Sequence of chain 1.B:
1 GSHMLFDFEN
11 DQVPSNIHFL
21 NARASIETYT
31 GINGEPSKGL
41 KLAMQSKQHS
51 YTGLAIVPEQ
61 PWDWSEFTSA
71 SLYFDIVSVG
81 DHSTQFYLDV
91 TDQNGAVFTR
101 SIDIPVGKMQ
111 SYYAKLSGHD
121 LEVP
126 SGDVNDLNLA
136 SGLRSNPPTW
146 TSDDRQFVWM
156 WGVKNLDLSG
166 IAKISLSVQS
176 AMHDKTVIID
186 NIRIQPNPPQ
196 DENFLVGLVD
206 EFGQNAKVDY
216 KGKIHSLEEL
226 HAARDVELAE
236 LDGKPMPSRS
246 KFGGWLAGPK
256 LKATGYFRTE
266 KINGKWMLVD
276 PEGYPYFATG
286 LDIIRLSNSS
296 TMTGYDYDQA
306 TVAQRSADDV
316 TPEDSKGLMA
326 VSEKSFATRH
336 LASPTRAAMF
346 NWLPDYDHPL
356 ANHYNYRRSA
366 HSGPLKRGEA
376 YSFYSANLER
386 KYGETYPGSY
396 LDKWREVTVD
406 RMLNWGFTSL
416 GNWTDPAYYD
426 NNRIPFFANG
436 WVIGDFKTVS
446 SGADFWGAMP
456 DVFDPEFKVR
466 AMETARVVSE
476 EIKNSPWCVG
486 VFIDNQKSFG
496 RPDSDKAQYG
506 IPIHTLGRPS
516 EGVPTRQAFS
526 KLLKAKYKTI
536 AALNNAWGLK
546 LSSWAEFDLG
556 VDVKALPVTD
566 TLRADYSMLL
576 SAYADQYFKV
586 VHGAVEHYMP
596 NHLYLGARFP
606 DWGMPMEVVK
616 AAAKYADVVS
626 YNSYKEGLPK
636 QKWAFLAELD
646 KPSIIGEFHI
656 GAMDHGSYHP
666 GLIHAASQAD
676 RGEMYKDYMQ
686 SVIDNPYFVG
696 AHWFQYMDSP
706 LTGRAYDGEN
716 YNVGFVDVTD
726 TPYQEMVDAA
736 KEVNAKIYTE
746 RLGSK

Binding-site contacts:
Ligand atom O3 contacts residue TRP418 of chain 1.B at 3.5 Å.
Ligand atom O5 contacts residue ARG709 of chain 1.B at 2.9 Å (salt-bridge).
Ligand atom O3 contacts residue ARG709 of chain 1.B at 3.4 Å (salt-bridge).
Ligand atom C2 contacts residue GLN491 of chain 1.B at 3.5 Å.
Ligand atom C3 contacts residue GLU652 of chain 1.B at 3.5 Å.
Ligand atom O2 contacts residue AAL2 of chain 1.G at 3.0 Å (h-bond).
Ligand atom O6 contacts residue GLU714 of chain 1.B at 3.0 Å (salt-bridge).
Ligand atom O5 contacts residue ARG496 of chain 1.B at 3.4 Å (salt-bridge).
Ligand atom C1 contacts residue GLN491 of chain 1.B at 3.2 Å.
Ligand atom O4 contacts residue GLU714 of chain 1.B at 2.9 Å (salt-bridge).
Ligand atom O4 contacts residue ARG496 of chain 1.B at 3.0 Å (salt-bridge).
Ligand atom O6 contacts residue PHE699 of chain 1.B at 3.5 Å.
Ligand atom O2 contacts residue GLN491 of chain 1.B at 3.2 Å (h-bond).
Ligand atom O5 contacts residue PHE699 of chain 1.B at 3.5 Å.
Ligand atom O2 contacts residue TRP607 of chain 1.B at 3.1 Å (h-bond).
Ligand atom O4 contacts residue ARG709 of chain 1.B at 2.9 Å (salt-bridge).
Ligand atom C1 contacts residue AAL2 of chain 1.G at 1.7 Å.
Ligand atom O2 contacts residue ASN490 of chain 1.B at 2.7 Å (h-bond).
Ligand atom C3 contacts residue ASP319 of chain 1.B at 3.2 Å.
Ligand atom C4 contacts residue PHE699 of chain 1.B at 3.2 Å (hydrophobic).
Ligand atom O3 contacts residue TRP436 of chain 1.B at 3.3 Å.
Ligand atom C1 contacts residue GLU652 of chain 1.B at 3.5 Å.
Ligand atom O4 contacts residue ASN293 of chain 1.B at 3.5 Å (h-bond).
Ligand atom C3 contacts residue LEU667 of chain 1.B at 3.5 Å (hydrophobic).
Ligand atom O5 contacts residue GLU652 of chain 1.B at 3.2 Å (salt-bridge).
Ligand atom O5 contacts residue TYR629 of chain 1.B at 3.1 Å (h-bond).
Ligand atom C5 contacts residue TYR629 of chain 1.B at 3.1 Å (hydrophobic).
Ligand atom O5 contacts residue AAL2 of chain 1.G at 2.5 Å (h-bond).
Ligand atom C5 contacts residue GLU652 of chain 1.B at 3.5 Å.
Ligand atom C4 contacts residue ASP319 of chain 1.B at 3.3 Å.
Ligand atom C2 contacts residue AAL2 of chain 1.G at 2.5 Å.
Ligand atom O4 contacts residue ASP319 of chain 1.B at 2.5 Å (salt-bridge).
Ligand atom C6 contacts residue ARG290 of chain 1.B at 3.5 Å.
Ligand atom O3 contacts residue TRP607 of chain 1.B at 3.3 Å (h-bond).
Ligand atom O2 contacts residue ARG709 of chain 1.B at 3.5 Å (salt-bridge).
Ligand atom C6 contacts residue GLU714 of chain 1.B at 3.1 Å.
Ligand atom C6 contacts residue TRP418 of chain 1.B at 3.5 Å (hydrophobic).
Ligand atom O2 contacts residue GLU652 of chain 1.B at 3.0 Å (salt-bridge).
Ligand atom O4 contacts residue ARG290 of chain 1.B at 3.2 Å (salt-bridge).
Ligand atom O5 contacts residue TRP607 of chain 1.B at 3.3 Å (h-bond).

The protein below binds the small molecule below.
Small molecule (SMILES): OC[C@H]1O[C@@H](O[C@H]2[C@H]3OC[C@@H]2O[C@@H](O[C@H]2[C@@H](O)[C@@H](CO)OC[C@@H]2O)[C@H]3O)[C@H](O)[C@@H](O[C@@H]2O[C@H]3CO[C@@H]([C@@H]2O)[C@@H]3O)[C@H]1O